Binding-site contacts:
Ligand atom N3 contacts residue GLU290 of chain 1.B at 3.0 Å (salt-bridge).
Ligand atom N4 contacts residue ALA127 of chain 1.B at 3.9 Å.
Ligand atom C21 contacts residue SER315 of chain 1.A at 3.3 Å.
Ligand atom C13 contacts residue GLY266 of chain 1.B at 3.8 Å.
Ligand atom C13 contacts residue GLU290 of chain 1.B at 3.7 Å.
Ligand atom N4 contacts residue SER315 of chain 1.A at 3.8 Å.
Ligand atom C22 contacts residue GLU290 of chain 1.B at 3.9 Å.
Ligand atom C1 contacts residue GLY266 of chain 1.B at 3.9 Å.
Ligand atom N4 contacts residue GLU290 of chain 1.B at 2.8 Å (salt-bridge).
Ligand atom C13 contacts residue VAL288 of chain 1.B at 3.7 Å (hydrophobic).
Ligand atom C12 contacts residue MET271 of chain 1.B at 3.9 Å (hydrophobic).
Ligand atom C3 contacts residue MET265 of chain 1.B at 3.6 Å (hydrophobic).
Ligand atom C8 contacts residue THR184 of chain 1.B at 3.7 Å.
Ligand atom O3 contacts residue THR126 of chain 1.B at 3.5 Å.
Ligand atom C5 contacts residue GLY266 of chain 1.B at 3.9 Å.
Ligand atom C8 contacts residue ALA127 of chain 1.B at 3.7 Å (hydrophobic).
Ligand atom C22 contacts residue TYR319 of chain 1.A at 3.6 Å (hydrophobic).
Ligand atom C3 contacts residue GLY266 of chain 1.B at 3.6 Å.
Ligand atom C20 contacts residue PRO28 of chain 1.A at 3.7 Å (hydrophobic).
Ligand atom CL contacts residue HIS128 of chain 1.B at 3.7 Å.
Ligand atom C17 contacts residue GLU290 of chain 1.B at 3.8 Å.
Ligand atom C13 contacts residue MET271 of chain 1.B at 3.8 Å (hydrophobic).
Ligand atom C17 contacts residue ALA127 of chain 1.B at 3.8 Å (hydrophobic).
Ligand atom C22 contacts residue SER315 of chain 1.A at 3.1 Å.
Ligand atom C8 contacts residue GLU290 of chain 1.B at 3.9 Å.
Ligand atom C17 contacts residue SER315 of chain 1.A at 3.9 Å.
Ligand atom C2 contacts residue GLY266 of chain 1.B at 3.7 Å.
Ligand atom C21 contacts residue PRO28 of chain 1.A at 3.7 Å (hydrophobic).
Ligand atom CL contacts residue VAL26 of chain 1.A at 3.6 Å.
Ligand atom O3 contacts residue ALA127 of chain 1.B at 3.8 Å.
Ligand atom C9 contacts residue IMP1 of chain 1.H at 3.4 Å.
Ligand atom C22 contacts residue PRO28 of chain 1.A at 3.8 Å (hydrophobic).
Ligand atom C8 contacts residue IMP1 of chain 1.H at 3.4 Å.
Ligand atom C8 contacts residue TYR319 of chain 1.A at 3.9 Å (hydrophobic).
Ligand atom C7 contacts residue IMP1 of chain 1.H at 3.5 Å.
Ligand atom C10 contacts residue GLU290 of chain 1.B at 3.4 Å.
Ligand atom C19 contacts residue PRO28 of chain 1.A at 3.7 Å (hydrophobic).
Ligand atom CL contacts residue GLY318 of chain 1.A at 3.2 Å.
Ligand atom C4 contacts residue GLY266 of chain 1.B at 3.6 Å.
Ligand atom C18 contacts residue ALA127 of chain 1.B at 3.8 Å (hydrophobic).

Sequence of chain 1.B:
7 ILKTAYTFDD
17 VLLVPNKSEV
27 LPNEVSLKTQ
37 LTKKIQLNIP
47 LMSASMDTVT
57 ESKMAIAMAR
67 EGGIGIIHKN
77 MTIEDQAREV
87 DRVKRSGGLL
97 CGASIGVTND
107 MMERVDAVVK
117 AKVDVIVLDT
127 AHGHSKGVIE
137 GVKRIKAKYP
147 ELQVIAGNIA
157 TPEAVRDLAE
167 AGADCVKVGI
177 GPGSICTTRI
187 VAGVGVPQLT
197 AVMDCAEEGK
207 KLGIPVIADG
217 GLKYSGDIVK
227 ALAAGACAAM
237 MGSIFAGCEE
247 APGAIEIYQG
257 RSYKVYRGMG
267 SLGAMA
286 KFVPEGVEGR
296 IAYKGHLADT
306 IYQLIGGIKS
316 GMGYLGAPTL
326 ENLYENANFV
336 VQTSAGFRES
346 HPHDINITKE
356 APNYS

The small molecule below binds the protein below.
Small molecule (SMILES): C=C(C)c1cccc(C(C)(C)NC(=O)Nc2ccc(Cl)c(OCC(=O)O)c2)c1

Sequence of chain 1.A:
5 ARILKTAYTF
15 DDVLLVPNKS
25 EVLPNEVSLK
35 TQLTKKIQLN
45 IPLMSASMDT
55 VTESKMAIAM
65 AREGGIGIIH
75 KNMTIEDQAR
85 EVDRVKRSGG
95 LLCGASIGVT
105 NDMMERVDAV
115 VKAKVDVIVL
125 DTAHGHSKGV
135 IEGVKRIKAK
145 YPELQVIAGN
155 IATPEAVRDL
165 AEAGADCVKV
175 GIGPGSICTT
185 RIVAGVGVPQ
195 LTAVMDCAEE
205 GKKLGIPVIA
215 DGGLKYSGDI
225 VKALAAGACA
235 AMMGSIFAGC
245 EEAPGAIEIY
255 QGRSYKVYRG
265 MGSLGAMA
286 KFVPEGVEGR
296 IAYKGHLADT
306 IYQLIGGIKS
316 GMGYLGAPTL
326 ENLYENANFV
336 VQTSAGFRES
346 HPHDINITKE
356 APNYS